Sequence of chain 45.A:
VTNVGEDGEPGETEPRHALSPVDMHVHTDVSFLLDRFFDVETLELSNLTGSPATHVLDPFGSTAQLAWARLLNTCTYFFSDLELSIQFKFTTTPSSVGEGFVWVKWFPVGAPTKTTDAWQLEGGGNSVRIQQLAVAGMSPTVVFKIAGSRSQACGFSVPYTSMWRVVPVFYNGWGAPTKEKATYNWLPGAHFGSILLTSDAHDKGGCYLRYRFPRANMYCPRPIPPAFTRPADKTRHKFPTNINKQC

Sequence of chain 41.A:
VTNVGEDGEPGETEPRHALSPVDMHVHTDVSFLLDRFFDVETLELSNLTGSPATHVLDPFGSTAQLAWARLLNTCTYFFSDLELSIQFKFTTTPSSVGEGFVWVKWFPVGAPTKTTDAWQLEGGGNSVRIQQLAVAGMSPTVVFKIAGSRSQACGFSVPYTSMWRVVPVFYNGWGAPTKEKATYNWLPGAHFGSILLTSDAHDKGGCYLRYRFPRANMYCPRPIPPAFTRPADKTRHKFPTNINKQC

This protein binds this small molecule.
Small molecule (SMILES): CC(=O)N[C@H]1[C@H]([C@H](O)[C@H](O)CO)O[C@@](O[C@H]2[C@@H](O)[C@@H](CO)O[C@@H](O[C@H]3[C@H](O)[C@@H](O)[C@@H](O)O[C@@H]3CO)[C@@H]2O)(C(=O)O)C[C@@H]1O

Binding-site contacts:
Ligand atom C9 contacts residue TRP119 of chain 45.A at 4.3 Å (hydrophobic).
Ligand atom C11 contacts residue GLN132 of chain 45.A at 4.3 Å.
Ligand atom C11 contacts residue ALA118 of chain 45.A at 3.9 Å (hydrophobic).
Ligand atom C1 contacts residue ARG129 of chain 45.A at 4.0 Å.
Ligand atom O8 contacts residue TRP119 of chain 45.A at 3.8 Å.
Ligand atom N5 contacts residue ALA118 of chain 45.A at 2.8 Å (h-bond).
Ligand atom C8 contacts residue GLN120 of chain 45.A at 4.1 Å.
Ligand atom C4 contacts residue ALA118 of chain 45.A at 4.0 Å (hydrophobic).
Ligand atom O10 contacts residue GLN65 of chain 41.A at 4.0 Å.
Ligand atom C10 contacts residue ALA64 of chain 41.A at 4.5 Å (hydrophobic).
Ligand atom C11 contacts residue TRP119 of chain 45.A at 4.4 Å (hydrophobic).
Ligand atom C10 contacts residue GLN65 of chain 41.A at 4.5 Å.
Ligand atom O1A contacts residue ALA118 of chain 45.A at 4.5 Å.
Ligand atom O9 contacts residue GLN120 of chain 45.A at 3.5 Å (h-bond).
Ligand atom O9 contacts residue THR42 of chain 41.A at 4.0 Å.
Ligand atom O1B contacts residue ARG129 of chain 45.A at 3.9 Å.
Ligand atom C6 contacts residue ALA118 of chain 45.A at 3.4 Å (hydrophobic).
Ligand atom O8 contacts residue GLN120 of chain 45.A at 2.8 Å (h-bond).
Ligand atom C11 contacts residue GLN65 of chain 41.A at 3.7 Å.
Ligand atom C5 contacts residue ALA118 of chain 45.A at 3.6 Å (hydrophobic).
Ligand atom O1A contacts residue ARG129 of chain 45.A at 3.3 Å (salt-bridge).
Ligand atom O10 contacts residue ALA64 of chain 41.A at 3.8 Å.
Ligand atom C8 contacts residue ALA118 of chain 45.A at 4.3 Å (hydrophobic).
Ligand atom C7 contacts residue ALA118 of chain 45.A at 3.6 Å (hydrophobic).
Ligand atom C10 contacts residue ALA118 of chain 45.A at 3.8 Å (hydrophobic).
Ligand atom O8 contacts residue ALA118 of chain 45.A at 3.8 Å.